Binding-site contacts:
Ligand atom O1A contacts residue ASP192 of chain 1.D at 2.9 Å (salt-bridge).
Ligand atom C5 contacts residue ASP276 of chain 1.D at 3.7 Å.
Ligand atom C1' contacts residue TYR271 of chain 1.D at 3.5 Å (hydrophobic).
Ligand atom PG contacts residue GLY189 of chain 1.D at 3.7 Å.
Ligand atom C4' contacts residue PHE272 of chain 1.D at 3.7 Å (hydrophobic).
Ligand atom O1G contacts residue MG1 of chain 1.H at 2.3 Å.
Ligand atom PG contacts residue MG1 of chain 1.H at 3.5 Å.
Ligand atom N3 contacts residue ASP276 of chain 1.D at 3.8 Å.
Ligand atom O2A contacts residue MG1 of chain 1.E at 3.8 Å.
Ligand atom O2B contacts residue SER180 of chain 1.D at 2.9 Å (h-bond).
Ligand atom PA contacts residue MG1 of chain 1.E at 3.4 Å.
Ligand atom PA contacts residue MG1 of chain 1.H at 3.3 Å.
Ligand atom O3G contacts residue GLY189 of chain 1.D at 2.6 Å (h-bond).
Ligand atom PG contacts residue SER180 of chain 1.D at 3.7 Å.
Ligand atom C2' contacts residue TYR271 of chain 1.D at 3.4 Å (hydrophobic).
Ligand atom PB contacts residue SER180 of chain 1.D at 3.8 Å.
Ligand atom O3' contacts residue GLY274 of chain 1.D at 3.4 Å.
Ligand atom O1B contacts residue ARG183 of chain 1.D at 3.1 Å (salt-bridge).
Ligand atom PB contacts residue MG1 of chain 1.H at 3.2 Å.
Ligand atom O2B contacts residue GLY179 of chain 1.D at 3.2 Å.
Ligand atom O2B contacts residue MG1 of chain 1.H at 2.2 Å.
Ligand atom O2B contacts residue ASP192 of chain 1.D at 3.1 Å (salt-bridge).
Ligand atom O1A contacts residue ASP190 of chain 1.D at 2.9 Å (salt-bridge).
Ligand atom O3B contacts residue MG1 of chain 1.H at 3.7 Å.
Ligand atom C4 contacts residue ASP276 of chain 1.D at 3.7 Å.
Ligand atom O2 contacts residue TYR271 of chain 1.D at 3.5 Å.
Ligand atom C5' contacts residue ASP192 of chain 1.D at 3.5 Å.
Ligand atom C2' contacts residue GLY274 of chain 1.D at 3.6 Å.
Ligand atom O3G contacts residue SER180 of chain 1.D at 2.6 Å (h-bond).
Ligand atom O1A contacts residue MG1 of chain 1.E at 2.4 Å.
Ligand atom O3' contacts residue ARG183 of chain 1.D at 3.6 Å.
Ligand atom O1G contacts residue GLY189 of chain 1.D at 3.9 Å.
Ligand atom C2 contacts residue ASP276 of chain 1.D at 3.9 Å.
Ligand atom O1G contacts residue ASP190 of chain 1.D at 2.8 Å (salt-bridge).
Ligand atom C6 contacts residue ASP276 of chain 1.D at 3.9 Å.
Ligand atom O3' contacts residue THR273 of chain 1.D at 3.4 Å (h-bond).
Ligand atom O3G contacts residue SER188 of chain 1.D at 3.5 Å.
Ligand atom O1A contacts residue MG1 of chain 1.H at 2.0 Å.
Ligand atom N3A contacts residue MG1 of chain 1.H at 3.6 Å.
Ligand atom O3B contacts residue SER180 of chain 1.D at 3.5 Å.

A protein and the small-molecule ligand that binds it are described below.
Small molecule (SMILES): Nc1ccn([C@H]2C[C@H](O)[C@@H](COP(=O)(O)NP(=O)(O)OP(=O)(O)O)O2)c(=O)n1

Sequence of chain 1.D:
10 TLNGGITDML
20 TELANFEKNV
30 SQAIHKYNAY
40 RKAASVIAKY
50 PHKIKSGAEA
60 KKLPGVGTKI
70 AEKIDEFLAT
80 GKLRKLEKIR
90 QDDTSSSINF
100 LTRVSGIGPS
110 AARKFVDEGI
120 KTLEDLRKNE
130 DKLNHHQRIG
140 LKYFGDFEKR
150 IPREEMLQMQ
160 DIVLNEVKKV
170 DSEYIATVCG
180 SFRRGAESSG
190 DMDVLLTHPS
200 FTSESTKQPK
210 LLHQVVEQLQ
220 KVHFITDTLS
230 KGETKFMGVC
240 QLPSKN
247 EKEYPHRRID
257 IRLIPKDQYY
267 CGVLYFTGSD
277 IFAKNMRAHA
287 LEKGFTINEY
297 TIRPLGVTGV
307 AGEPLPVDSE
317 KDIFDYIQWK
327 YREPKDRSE